A protein and the small-molecule ligand that binds it are described below.
Small molecule (SMILES): CC(=O)N[C@@H]1[C@@H](O)[C@H](O)[C@@H](CO)O[C@H]1O

Sequence of chain 1.A:
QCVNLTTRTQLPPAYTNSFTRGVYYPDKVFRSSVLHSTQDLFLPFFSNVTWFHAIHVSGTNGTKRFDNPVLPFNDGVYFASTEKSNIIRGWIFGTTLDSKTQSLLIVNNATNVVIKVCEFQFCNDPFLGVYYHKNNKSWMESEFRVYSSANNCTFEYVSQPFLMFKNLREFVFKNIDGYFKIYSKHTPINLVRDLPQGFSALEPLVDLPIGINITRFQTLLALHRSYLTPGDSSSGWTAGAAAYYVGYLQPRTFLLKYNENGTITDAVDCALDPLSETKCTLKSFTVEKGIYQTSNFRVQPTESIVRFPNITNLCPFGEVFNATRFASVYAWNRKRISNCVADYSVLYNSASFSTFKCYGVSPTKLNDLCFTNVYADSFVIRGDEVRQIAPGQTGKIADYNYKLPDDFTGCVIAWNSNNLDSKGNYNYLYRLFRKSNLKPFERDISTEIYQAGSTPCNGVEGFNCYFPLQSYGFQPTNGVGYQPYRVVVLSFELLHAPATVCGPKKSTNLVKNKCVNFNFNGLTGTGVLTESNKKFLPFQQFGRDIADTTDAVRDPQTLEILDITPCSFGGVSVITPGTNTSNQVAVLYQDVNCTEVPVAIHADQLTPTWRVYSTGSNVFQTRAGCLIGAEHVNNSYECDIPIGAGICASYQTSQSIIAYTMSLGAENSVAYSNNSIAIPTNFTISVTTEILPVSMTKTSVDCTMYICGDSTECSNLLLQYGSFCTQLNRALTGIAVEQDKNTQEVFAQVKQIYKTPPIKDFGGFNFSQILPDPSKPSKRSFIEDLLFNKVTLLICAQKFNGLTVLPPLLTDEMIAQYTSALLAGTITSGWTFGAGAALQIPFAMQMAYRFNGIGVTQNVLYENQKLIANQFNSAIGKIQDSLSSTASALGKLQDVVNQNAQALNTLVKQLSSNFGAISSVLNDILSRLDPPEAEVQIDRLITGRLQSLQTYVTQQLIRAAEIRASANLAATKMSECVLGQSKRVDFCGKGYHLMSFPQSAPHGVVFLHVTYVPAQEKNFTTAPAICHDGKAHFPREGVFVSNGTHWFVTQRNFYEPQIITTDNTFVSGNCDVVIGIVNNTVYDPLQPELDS

Sequence of chain 1.B:
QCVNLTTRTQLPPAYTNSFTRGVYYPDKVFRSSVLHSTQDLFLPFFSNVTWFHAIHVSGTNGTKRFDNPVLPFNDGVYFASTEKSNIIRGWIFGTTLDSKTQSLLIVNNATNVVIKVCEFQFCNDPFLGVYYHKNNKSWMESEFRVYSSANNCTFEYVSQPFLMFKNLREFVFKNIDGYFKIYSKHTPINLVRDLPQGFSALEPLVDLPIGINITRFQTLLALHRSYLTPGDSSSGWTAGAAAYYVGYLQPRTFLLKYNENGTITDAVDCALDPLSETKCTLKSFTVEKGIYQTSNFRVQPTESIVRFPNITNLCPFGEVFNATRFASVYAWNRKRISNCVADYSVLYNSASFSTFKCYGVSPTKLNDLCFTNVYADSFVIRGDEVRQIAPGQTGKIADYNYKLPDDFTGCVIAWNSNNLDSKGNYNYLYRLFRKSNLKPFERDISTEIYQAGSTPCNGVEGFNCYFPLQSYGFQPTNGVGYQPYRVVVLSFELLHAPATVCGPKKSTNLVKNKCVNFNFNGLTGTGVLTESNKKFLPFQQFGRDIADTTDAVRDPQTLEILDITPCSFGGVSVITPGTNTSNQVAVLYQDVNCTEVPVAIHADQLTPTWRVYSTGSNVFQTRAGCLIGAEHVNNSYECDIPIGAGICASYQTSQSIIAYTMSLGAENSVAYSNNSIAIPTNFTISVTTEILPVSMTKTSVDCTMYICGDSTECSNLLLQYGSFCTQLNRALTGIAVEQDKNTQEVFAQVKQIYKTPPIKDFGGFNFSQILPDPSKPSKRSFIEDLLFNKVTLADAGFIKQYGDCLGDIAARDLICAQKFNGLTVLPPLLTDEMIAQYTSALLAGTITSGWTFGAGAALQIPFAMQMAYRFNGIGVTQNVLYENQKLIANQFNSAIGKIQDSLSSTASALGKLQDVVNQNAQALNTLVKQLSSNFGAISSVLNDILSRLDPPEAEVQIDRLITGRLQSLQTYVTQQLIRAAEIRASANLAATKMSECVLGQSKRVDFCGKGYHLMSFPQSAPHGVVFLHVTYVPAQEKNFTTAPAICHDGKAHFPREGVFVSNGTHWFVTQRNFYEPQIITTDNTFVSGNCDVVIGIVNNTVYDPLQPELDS

Binding-site contacts:
Ligand atom C6 contacts residue THR637 of chain 1.A at 4.5 Å.
Ligand atom O5 contacts residue THR637 of chain 1.A at 3.2 Å.
Ligand atom O7 contacts residue LEU860 of chain 1.B at 4.5 Å.
Ligand atom C8 contacts residue GLN663 of chain 1.A at 4.0 Å.
Ligand atom O6 contacts residue THR637 of chain 1.A at 3.6 Å.
Ligand atom C1 contacts residue THR637 of chain 1.A at 3.6 Å.
Ligand atom O3 contacts residue ILE863 of chain 1.B at 4.1 Å.
Ligand atom C2 contacts residue ASN635 of chain 1.A at 3.4 Å.
Ligand atom C7 contacts residue ASN635 of chain 1.A at 3.8 Å.
Ligand atom C5 contacts residue THR637 of chain 1.A at 4.2 Å.
Ligand atom C8 contacts residue ASN635 of chain 1.A at 4.4 Å.
Ligand atom N2 contacts residue ASN635 of chain 1.A at 3.3 Å (h-bond).
Ligand atom C1 contacts residue ASN635 of chain 1.A at 3.1 Å.
Ligand atom O5 contacts residue ASN635 of chain 1.A at 3.5 Å (h-bond).
Ligand atom O7 contacts residue ASN635 of chain 1.A at 4.3 Å.